A protein and the small-molecule ligand that binds it are described below.
Small molecule (SMILES): CC(=O)N[C@H]1[C@H](Oc2cccc(C(F)(F)F)c2-c2cccc(NS(C)(=O)=O)c2)O[C@H](CO)[C@H](O)[C@@H]1O

Binding-site contacts:
Ligand atom O22 contacts residue SER2 of chain 1.A at 3.5 Å (h-bond).
Ligand atom O34 contacts residue ALA134 of chain 1.A at 3.6 Å.
Ligand atom C02 contacts residue ASN44 of chain 1.A at 3.3 Å.
Ligand atom O22 contacts residue ILE11 of chain 1.A at 3.1 Å.
Ligand atom C07 contacts residue ASP45 of chain 1.A at 3.6 Å.
Ligand atom N20 contacts residue GLY12 of chain 1.A at 3.6 Å.
Ligand atom C08 contacts residue TYR46 of chain 1.A at 3.6 Å (hydrophobic).
Ligand atom C35 contacts residue ASP51 of chain 1.A at 3.5 Å.
Ligand atom O34 contacts residue GLY139 of chain 1.A at 3.6 Å.
Ligand atom O36 contacts residue LYS132 of chain 1.A at 3.0 Å (salt-bridge).
Ligand atom C30 contacts residue ASN140 of chain 1.A at 3.6 Å.
Ligand atom O36 contacts residue PHE1 of chain 1.A at 3.2 Å (h-bond).
Ligand atom C31 contacts residue ASN140 of chain 1.A at 3.5 Å.
Ligand atom N20 contacts residue PHE1 of chain 1.A at 3.1 Å (h-bond).
Ligand atom C03 contacts residue TYR46 of chain 1.A at 3.6 Å (hydrophobic).
Ligand atom O01 contacts residue ASN44 of chain 1.A at 3.5 Å.
Ligand atom O22 contacts residue GLY12 of chain 1.A at 3.1 Å (h-bond).
Ligand atom O22 contacts residue SER10 of chain 1.A at 3.3 Å.
Ligand atom C02 contacts residue ASP51 of chain 1.A at 3.6 Å.
Ligand atom O01 contacts residue ASP53 of chain 1.A at 2.6 Å (salt-bridge).
Ligand atom O34 contacts residue LYS132 of chain 1.A at 2.9 Å (salt-bridge).
Ligand atom O36 contacts residue ASP53 of chain 1.A at 2.5 Å (salt-bridge).
Ligand atom O01 contacts residue PHE1 of chain 1.A at 2.9 Å (h-bond).
Ligand atom N29 contacts residue ASN140 of chain 1.A at 3.5 Å (h-bond).
Ligand atom C02 contacts residue ASP53 of chain 1.A at 3.3 Å.
Ligand atom O04 contacts residue PHE1 of chain 1.A at 3.0 Å (h-bond).
Ligand atom C02 contacts residue ASP45 of chain 1.A at 3.6 Å.
Ligand atom C35 contacts residue ASP53 of chain 1.A at 3.4 Å.
Ligand atom C18 contacts residue SER2 of chain 1.A at 3.6 Å.
Ligand atom C18 contacts residue ASP45 of chain 1.A at 3.3 Å.
Ligand atom O24 contacts residue GLY12 of chain 1.A at 3.5 Å.
Ligand atom C09 contacts residue TYR46 of chain 1.A at 3.6 Å (hydrophobic).
Ligand atom O01 contacts residue ASP45 of chain 1.A at 2.9 Å (salt-bridge).
Ligand atom C33 contacts residue ASP51 of chain 1.A at 3.5 Å.
Ligand atom C19 contacts residue PHE1 of chain 1.A at 3.6 Å (hydrophobic).
Ligand atom O06 contacts residue PHE1 of chain 1.A at 3.6 Å.
Ligand atom O34 contacts residue ASN140 of chain 1.A at 3.1 Å (h-bond).
Ligand atom N20 contacts residue SER2 of chain 1.A at 2.8 Å (h-bond).
Ligand atom C08 contacts residue ASP45 of chain 1.A at 3.5 Å.
Ligand atom S21 contacts residue SER2 of chain 1.A at 3.5 Å (h-bond).

Sequence of chain 1.A:
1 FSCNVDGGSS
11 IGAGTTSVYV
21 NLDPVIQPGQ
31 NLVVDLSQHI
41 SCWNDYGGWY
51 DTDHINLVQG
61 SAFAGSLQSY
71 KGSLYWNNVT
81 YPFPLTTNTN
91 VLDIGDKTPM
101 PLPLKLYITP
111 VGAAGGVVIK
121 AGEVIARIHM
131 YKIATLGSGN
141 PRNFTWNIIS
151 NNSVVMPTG